Sequence of chain 1.D:
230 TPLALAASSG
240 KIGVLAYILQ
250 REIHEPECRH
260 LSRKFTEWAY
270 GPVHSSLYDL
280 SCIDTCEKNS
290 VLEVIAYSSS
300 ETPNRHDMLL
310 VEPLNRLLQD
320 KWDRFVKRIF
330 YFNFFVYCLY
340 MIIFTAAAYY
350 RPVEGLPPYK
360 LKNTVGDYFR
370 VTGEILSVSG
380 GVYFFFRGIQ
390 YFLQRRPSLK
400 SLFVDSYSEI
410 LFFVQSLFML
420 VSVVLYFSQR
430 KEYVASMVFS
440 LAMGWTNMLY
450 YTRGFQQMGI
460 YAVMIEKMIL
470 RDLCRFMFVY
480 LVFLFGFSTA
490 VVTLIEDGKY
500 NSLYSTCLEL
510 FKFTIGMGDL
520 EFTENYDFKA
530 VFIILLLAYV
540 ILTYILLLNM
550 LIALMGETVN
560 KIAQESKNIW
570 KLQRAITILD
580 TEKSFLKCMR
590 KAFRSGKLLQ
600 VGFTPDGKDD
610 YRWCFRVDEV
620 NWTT

Sequence of chain 1.B:
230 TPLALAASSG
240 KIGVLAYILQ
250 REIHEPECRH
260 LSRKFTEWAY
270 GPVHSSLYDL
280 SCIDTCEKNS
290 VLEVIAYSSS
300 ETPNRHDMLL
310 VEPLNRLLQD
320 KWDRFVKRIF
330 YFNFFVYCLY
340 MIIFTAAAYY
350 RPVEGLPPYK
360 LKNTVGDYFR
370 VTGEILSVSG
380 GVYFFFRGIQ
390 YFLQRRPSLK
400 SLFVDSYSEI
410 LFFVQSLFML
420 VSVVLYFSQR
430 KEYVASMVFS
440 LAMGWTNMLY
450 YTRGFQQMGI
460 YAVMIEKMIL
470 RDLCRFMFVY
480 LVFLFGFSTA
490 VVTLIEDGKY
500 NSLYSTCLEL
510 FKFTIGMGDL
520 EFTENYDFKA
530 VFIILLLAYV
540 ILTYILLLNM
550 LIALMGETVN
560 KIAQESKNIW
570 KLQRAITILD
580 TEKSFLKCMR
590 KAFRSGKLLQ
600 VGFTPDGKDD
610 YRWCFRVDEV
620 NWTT

Binding-site contacts:
Ligand atom O20 contacts residue VAL530 of chain 1.D at 4.4 Å.
Ligand atom O08 contacts residue PHE527 of chain 1.D at 4.2 Å.
Ligand atom O20 contacts residue ALA529 of chain 1.D at 3.9 Å.
Ligand atom C26 contacts residue ILE533 of chain 1.D at 4.4 Å (hydrophobic).
Ligand atom C22 contacts residue VAL530 of chain 1.D at 4.5 Å (hydrophobic).
Ligand atom C17 contacts residue ALA529 of chain 1.D at 4.3 Å (hydrophobic).
Ligand atom C23 contacts residue VAL530 of chain 1.D at 4.3 Å (hydrophobic).
Ligand atom C22 contacts residue ALA529 of chain 1.D at 4.3 Å (hydrophobic).
Ligand atom O12 contacts residue ALA529 of chain 1.D at 4.1 Å.
Ligand atom O20 contacts residue PHE527 of chain 1.D at 3.7 Å.
Ligand atom O07 contacts residue PHE527 of chain 1.D at 4.4 Å.
Ligand atom C21 contacts residue VAL530 of chain 1.D at 4.2 Å (hydrophobic).
Ligand atom C14 contacts residue 6OE1 of chain 1.P at 3.9 Å.
Ligand atom C10 contacts residue PHE527 of chain 1.D at 3.5 Å (hydrophobic).
Ligand atom O27 contacts residue PHE527 of chain 1.D at 3.8 Å.
Ligand atom C14 contacts residue ALA529 of chain 1.D at 3.8 Å (hydrophobic).
Ligand atom O27 contacts residue VAL530 of chain 1.D at 4.3 Å.
Ligand atom C21 contacts residue PHE527 of chain 1.D at 4.2 Å (hydrophobic).
Ligand atom C16 contacts residue 6OE1 of chain 1.P at 4.4 Å.
Ligand atom C09 contacts residue PHE527 of chain 1.D at 3.0 Å (hydrophobic).
Ligand atom C13 contacts residue ALA529 of chain 1.D at 4.5 Å (hydrophobic).
Ligand atom O06 contacts residue PHE527 of chain 1.D at 4.0 Å.
Ligand atom C16 contacts residue ALA529 of chain 1.D at 4.5 Å (hydrophobic).
Ligand atom C26 contacts residue PHE438 of chain 1.B at 4.2 Å (hydrophobic).

The small molecule below binds the protein below.
Small molecule (SMILES): CCCCCC(=O)OC[C@@H](COP(=O)(O)OCCN)OC(=O)CCCCC